Binding-site contacts:
Ligand atom O4 contacts residue ARG596 of chain 1.A at 3.2 Å (salt-bridge).
Ligand atom O4 contacts residue ALA588 of chain 1.A at 2.8 Å (h-bond).
Ligand atom O4' contacts residue LEU345 of chain 1.A at 2.6 Å (h-bond).
Ligand atom O1B contacts residue THR613 of chain 1.A at 3.2 Å (h-bond).
Ligand atom C3' contacts residue HIS612 of chain 1.A at 3.3 Å.
Ligand atom C5' contacts residue SER5 of chain 1.B at 3.5 Å.
Ligand atom O1B contacts residue LYS534 of chain 1.A at 3.3 Å (salt-bridge).
Ligand atom C4 contacts residue HIS593 of chain 1.A at 3.4 Å.
Ligand atom PB contacts residue LYS534 of chain 1.A at 3.5 Å.
Ligand atom C2B contacts residue ASP617 of chain 1.A at 3.4 Å.
Ligand atom C2' contacts residue SER5 of chain 1.B at 3.2 Å.
Ligand atom O6' contacts residue THR252 of chain 1.A at 2.3 Å (h-bond).
Ligand atom O7' contacts residue HIS190 of chain 1.A at 3.1 Å.
Ligand atom C4' contacts residue LEU345 of chain 1.A at 3.3 Å (hydrophobic).
Ligand atom S5' contacts residue SER5 of chain 1.B at 2.5 Å (h-bond).
Ligand atom O7' contacts residue SER5 of chain 1.B at 3.0 Å.
Ligand atom O4' contacts residue PHE386 of chain 1.A at 3.4 Å.
Ligand atom O1' contacts residue THR613 of chain 1.A at 2.8 Å (h-bond).
Ligand atom O2 contacts residue ALA588 of chain 1.A at 3.5 Å (h-bond).
Ligand atom O3A contacts residue THR614 of chain 1.A at 3.5 Å (h-bond).
Ligand atom O2' contacts residue ASP617 of chain 1.A at 2.6 Å (salt-bridge).
Ligand atom N3 contacts residue HIS593 of chain 1.A at 3.3 Å.
Ligand atom C5 contacts residue HIS593 of chain 1.A at 3.3 Å.
Ligand atom S5' contacts residue PRO251 of chain 1.A at 3.4 Å.
Ligand atom S5' contacts residue THR613 of chain 1.A at 3.2 Å (h-bond).
Ligand atom O2' contacts residue LYS590 of chain 1.A at 2.8 Å (salt-bridge).
Ligand atom C8' contacts residue TYR533 of chain 1.A at 3.3 Å (hydrophobic).
Ligand atom O1B contacts residue HIS612 of chain 1.A at 2.9 Å (h-bond).
Ligand atom O2B contacts residue LYS534 of chain 1.A at 2.7 Å (salt-bridge).
Ligand atom O3' contacts residue PRO348 of chain 1.A at 3.4 Å.
Ligand atom O3' contacts residue HIS612 of chain 1.A at 2.6 Å (h-bond).
Ligand atom O2' contacts residue HIS593 of chain 1.A at 3.4 Å.
Ligand atom O1B contacts residue THR614 of chain 1.A at 2.7 Å (h-bond).
Ligand atom C1' contacts residue SER5 of chain 1.B at 3.0 Å.
Ligand atom N2' contacts residue HIS612 of chain 1.A at 3.2 Å (h-bond).
Ligand atom C1' contacts residue THR613 of chain 1.A at 3.4 Å.
Ligand atom O2A contacts residue GLN531 of chain 1.A at 2.8 Å (h-bond).
Ligand atom O1A contacts residue SER5 of chain 1.B at 2.9 Å (h-bond).
Ligand atom N3 contacts residue ALA588 of chain 1.A at 2.8 Å (h-bond).
Ligand atom O3B contacts residue LYS590 of chain 1.A at 3.0 Å (salt-bridge).

Sequence of chain 1.B:
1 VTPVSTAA

Sequence of chain 1.A:
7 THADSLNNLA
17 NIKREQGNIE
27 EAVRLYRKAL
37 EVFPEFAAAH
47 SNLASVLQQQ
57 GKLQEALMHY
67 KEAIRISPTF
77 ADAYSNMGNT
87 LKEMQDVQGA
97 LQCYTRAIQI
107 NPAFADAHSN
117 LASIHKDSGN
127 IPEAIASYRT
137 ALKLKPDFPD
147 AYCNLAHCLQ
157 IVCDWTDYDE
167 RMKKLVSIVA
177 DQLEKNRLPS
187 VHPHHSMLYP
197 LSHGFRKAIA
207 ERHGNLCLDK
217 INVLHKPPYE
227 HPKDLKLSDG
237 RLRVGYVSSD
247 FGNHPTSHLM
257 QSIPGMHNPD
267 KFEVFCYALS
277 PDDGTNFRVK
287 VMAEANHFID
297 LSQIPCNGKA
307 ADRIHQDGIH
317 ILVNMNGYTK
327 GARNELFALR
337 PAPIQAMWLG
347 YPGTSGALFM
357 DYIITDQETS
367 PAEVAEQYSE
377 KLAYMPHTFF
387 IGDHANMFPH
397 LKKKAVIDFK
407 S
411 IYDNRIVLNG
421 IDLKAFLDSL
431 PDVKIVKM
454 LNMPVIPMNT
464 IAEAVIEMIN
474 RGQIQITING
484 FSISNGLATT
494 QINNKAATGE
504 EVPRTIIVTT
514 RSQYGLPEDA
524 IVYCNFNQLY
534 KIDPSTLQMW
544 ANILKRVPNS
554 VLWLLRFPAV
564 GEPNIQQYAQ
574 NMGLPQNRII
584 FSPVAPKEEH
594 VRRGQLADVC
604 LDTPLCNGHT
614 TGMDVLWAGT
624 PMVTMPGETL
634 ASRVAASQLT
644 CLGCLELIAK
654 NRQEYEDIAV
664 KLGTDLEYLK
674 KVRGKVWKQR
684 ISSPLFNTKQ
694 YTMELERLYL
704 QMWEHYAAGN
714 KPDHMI

The protein below binds the small molecule below.
Small molecule (SMILES): CC(=O)N[C@@H]1[C@@H](O)[C@H](O)[C@@H](CO)S[C@@H]1OP(=O)(O)OP(=O)(O)OC[C@H]1O[C@@H](n2ccc(=O)[nH]c2=O)[C@H](O)[C@@H]1O